Sequence of chain 3.A:
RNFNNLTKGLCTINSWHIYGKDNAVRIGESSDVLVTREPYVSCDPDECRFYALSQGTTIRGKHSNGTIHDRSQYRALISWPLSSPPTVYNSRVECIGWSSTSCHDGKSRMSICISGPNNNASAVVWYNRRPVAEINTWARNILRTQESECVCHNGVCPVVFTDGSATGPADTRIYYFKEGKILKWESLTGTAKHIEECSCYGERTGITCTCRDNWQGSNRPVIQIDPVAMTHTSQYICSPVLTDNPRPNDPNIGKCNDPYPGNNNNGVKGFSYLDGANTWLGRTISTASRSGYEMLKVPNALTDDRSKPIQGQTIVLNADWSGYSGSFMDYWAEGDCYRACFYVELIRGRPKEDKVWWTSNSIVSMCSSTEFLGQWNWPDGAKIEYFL

Binding-site contacts:
Ligand atom C6 contacts residue ASP259 of chain 1.A at 3.6 Å.
Ligand atom O3 contacts residue GLY321 of chain 1.A at 3.0 Å (h-bond).
Ligand atom C3 contacts residue GLU303 of chain 1.A at 3.4 Å.
Ligand atom O5 contacts residue ARG292 of chain 1.A at 3.2 Å (salt-bridge).
Ligand atom O6 contacts residue GLN384 of chain 1.A at 3.3 Å.
Ligand atom O3 contacts residue GLN320 of chain 1.A at 3.3 Å.
Ligand atom C6 contacts residue LEU382 of chain 1.A at 3.3 Å (hydrophobic).
Ligand atom O3 contacts residue GLU303 of chain 1.A at 2.6 Å (salt-bridge).
Ligand atom O5 contacts residue GLY383 of chain 1.A at 3.4 Å.
Ligand atom O4 contacts residue GLY321 of chain 1.A at 3.6 Å.
Ligand atom C3 contacts residue GLY321 of chain 1.A at 3.2 Å.
Ligand atom O6 contacts residue ASP259 of chain 1.A at 2.7 Å (salt-bridge).
Ligand atom O3 contacts residue ASN258 of chain 1.A at 2.8 Å (h-bond).
Ligand atom O2 contacts residue ASN258 of chain 1.A at 3.2 Å (h-bond).
Ligand atom O3 contacts residue ARG292 of chain 1.A at 3.0 Å (salt-bridge).
Ligand atom C6 contacts residue ILE319 of chain 1.A at 3.5 Å (hydrophobic).
Ligand atom O4 contacts residue ARG292 of chain 1.A at 3.6 Å.
Ligand atom C2 contacts residue ASN129 of chain 3.A at 2.5 Å.
Ligand atom C6 contacts residue GLN320 of chain 1.A at 3.7 Å.
Ligand atom O4 contacts residue THR296 of chain 1.A at 3.4 Å.
Ligand atom C5 contacts residue ASN129 of chain 3.A at 3.6 Å.
Ligand atom O5 contacts residue ASN129 of chain 3.A at 2.3 Å (h-bond).
Ligand atom C6 contacts residue ILE294 of chain 1.A at 3.4 Å (hydrophobic).
Ligand atom O5 contacts residue ASP259 of chain 1.A at 3.6 Å.
Ligand atom C5 contacts residue ILE319 of chain 1.A at 3.6 Å (hydrophobic).
Ligand atom C7 contacts residue ASN129 of chain 3.A at 3.6 Å.
Ligand atom O4 contacts residue ARG256 of chain 1.A at 3.1 Å (salt-bridge).
Ligand atom O6 contacts residue ILE319 of chain 1.A at 3.4 Å (h-bond).
Ligand atom C5 contacts residue ARG292 of chain 1.A at 3.6 Å.
Ligand atom O6 contacts residue ILE294 of chain 1.A at 2.6 Å (h-bond).
Ligand atom O5 contacts residue GLN384 of chain 1.A at 3.4 Å (h-bond).
Ligand atom O2 contacts residue GLY321 of chain 1.A at 3.2 Å.
Ligand atom O2 contacts residue LEU305 of chain 1.A at 3.5 Å.
Ligand atom O3 contacts residue ASP259 of chain 1.A at 3.1 Å (salt-bridge).
Ligand atom O4 contacts residue GLU303 of chain 1.A at 2.7 Å (salt-bridge).
Ligand atom C1 contacts residue ASN129 of chain 3.A at 1.4 Å.
Ligand atom C6 contacts residue PRO318 of chain 1.A at 3.6 Å (hydrophobic).
Ligand atom C8 contacts residue ASN128 of chain 3.A at 3.6 Å.
Ligand atom N2 contacts residue ASN129 of chain 3.A at 3.0 Å (h-bond).
Ligand atom C4 contacts residue GLU303 of chain 1.A at 3.6 Å.

Sequence of chain 1.A:
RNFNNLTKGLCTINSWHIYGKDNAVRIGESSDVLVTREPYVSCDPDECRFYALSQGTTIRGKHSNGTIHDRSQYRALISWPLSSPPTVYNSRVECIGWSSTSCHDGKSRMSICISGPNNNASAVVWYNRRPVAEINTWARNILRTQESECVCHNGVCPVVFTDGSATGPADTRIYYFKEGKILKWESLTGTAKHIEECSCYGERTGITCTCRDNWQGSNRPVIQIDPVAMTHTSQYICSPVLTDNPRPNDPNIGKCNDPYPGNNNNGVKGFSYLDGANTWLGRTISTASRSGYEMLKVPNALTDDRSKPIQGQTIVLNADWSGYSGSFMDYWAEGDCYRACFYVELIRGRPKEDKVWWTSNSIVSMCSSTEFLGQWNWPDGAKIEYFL

This protein binds this small molecule.
Small molecule (SMILES): CC(=O)N[C@H]1[C@H](O[C@H]2[C@H](O)[C@@H](NC(C)=O)CO[C@@H]2CO)O[C@H](CO)[C@@H](O[C@@H]2O[C@H](CO[C@H]3O[C@H](CO[C@H]4O[C@H](CO)[C@@H](O)[C@H](O)[C@@H]4O)[C@@H](O)[C@H](O[C@H]4O[C@H](CO)[C@@H](O)[C@H](O)[C@@H]4O)[C@@H]3O)[C@@H](O)[C@H](O[C@H]3O[C@H](CO)[C@@H](O)[C@H](O)[C@@H]3O[C@H]3O[C@H](CO)[C@@H](O)[C@H](O)[C@@H]3O[C@H]3O[C@H](CO)[C@@H](O)[C@H](O)[C@@H]3O)[C@@H]2O)[C@@H]1O